Binding-site contacts:
Ligand atom C12 contacts residue MET279 of chain 1.D at 3.3 Å (hydrophobic).
Ligand atom C7 contacts residue ASN243 of chain 1.D at 3.5 Å.
Ligand atom C21 contacts residue ASP240 of chain 1.D at 3.2 Å.
Ligand atom C6 contacts residue PHE294 of chain 1.D at 3.8 Å (hydrophobic).
Ligand atom C4 contacts residue PHE294 of chain 1.D at 3.6 Å (hydrophobic).
Ligand atom C23 contacts residue THR193 of chain 1.D at 3.6 Å.
Ligand atom F6 contacts residue MET279 of chain 1.D at 3.7 Å.
Ligand atom C21 contacts residue THR193 of chain 1.D at 3.8 Å.
Ligand atom C3 contacts residue ILE258 of chain 1.D at 3.8 Å (hydrophobic).
Ligand atom F1 contacts residue ASN243 of chain 1.D at 3.4 Å.
Ligand atom F1 contacts residue ILE258 of chain 1.D at 3.8 Å.
Ligand atom F2 contacts residue ASN243 of chain 1.D at 3.1 Å.
Ligand atom C1 contacts residue THR255 of chain 1.D at 3.4 Å.
Ligand atom F8 contacts residue MET195 of chain 1.D at 3.7 Å.
Ligand atom F10 contacts residue MET195 of chain 1.D at 3.3 Å.
Ligand atom C1 contacts residue TYR251 of chain 1.D at 3.8 Å (hydrophobic).
Ligand atom C5 contacts residue PHE294 of chain 1.D at 3.5 Å (hydrophobic).
Ligand atom F2 contacts residue PRO244 of chain 1.D at 3.6 Å.
Ligand atom C3 contacts residue PHE294 of chain 1.D at 3.6 Å (hydrophobic).
Ligand atom F2 contacts residue GLN291 of chain 1.D at 3.7 Å.
Ligand atom N1 contacts residue PHE294 of chain 1.D at 3.5 Å.
Ligand atom C11 contacts residue MET195 of chain 1.D at 3.5 Å (hydrophobic).
Ligand atom C1 contacts residue GLN291 of chain 1.D at 3.6 Å.
Ligand atom O1 contacts residue GLN291 of chain 1.D at 3.1 Å (h-bond).
Ligand atom O2 contacts residue GLN291 of chain 1.D at 3.1 Å (h-bond).
Ligand atom C6 contacts residue TYR81 of chain 1.D at 3.8 Å (hydrophobic).
Ligand atom C2 contacts residue PHE294 of chain 1.D at 3.5 Å (hydrophobic).
Ligand atom O1 contacts residue ILE258 of chain 1.D at 3.4 Å.
Ligand atom F5 contacts residue MET279 of chain 1.D at 3.8 Å.
Ligand atom O2 contacts residue ILE258 of chain 1.D at 3.7 Å.
Ligand atom C8 contacts residue GLN291 of chain 1.D at 3.8 Å.
Ligand atom C23 contacts residue MET195 of chain 1.D at 3.7 Å (hydrophobic).
Ligand atom C13 contacts residue PHE294 of chain 1.D at 3.6 Å (hydrophobic).
Ligand atom C20 contacts residue ASP240 of chain 1.D at 3.6 Å.
Ligand atom F1 contacts residue THR255 of chain 1.D at 3.0 Å.
Ligand atom C2 contacts residue ILE258 of chain 1.D at 3.6 Å (hydrophobic).
Ligand atom F7 contacts residue ILE298 of chain 1.D at 3.0 Å.
Ligand atom F2 contacts residue TYR251 of chain 1.D at 3.4 Å.
Ligand atom C7 contacts residue PHE294 of chain 1.D at 3.7 Å (hydrophobic).
Ligand atom F1 contacts residue TRP254 of chain 1.D at 3.1 Å.

Sequence of chain 1.D:
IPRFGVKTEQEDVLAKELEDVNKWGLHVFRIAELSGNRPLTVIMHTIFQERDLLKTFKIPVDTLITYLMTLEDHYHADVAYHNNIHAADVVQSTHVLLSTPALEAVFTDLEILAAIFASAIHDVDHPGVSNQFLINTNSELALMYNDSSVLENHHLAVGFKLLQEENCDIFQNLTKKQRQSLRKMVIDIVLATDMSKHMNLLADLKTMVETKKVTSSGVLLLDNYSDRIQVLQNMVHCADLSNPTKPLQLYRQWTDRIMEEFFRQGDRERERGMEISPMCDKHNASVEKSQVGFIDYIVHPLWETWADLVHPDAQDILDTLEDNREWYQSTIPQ

This small molecule binds to this protein.
Small molecule (SMILES): [O-][n+]1cccc(C[C@@H](c2ccc(OC(F)F)c(OC3CC3)c2)c2ncc(C(O)(C(F)(F)F)C(F)(F)F)s2)c1